Sequence of chain 1.E:
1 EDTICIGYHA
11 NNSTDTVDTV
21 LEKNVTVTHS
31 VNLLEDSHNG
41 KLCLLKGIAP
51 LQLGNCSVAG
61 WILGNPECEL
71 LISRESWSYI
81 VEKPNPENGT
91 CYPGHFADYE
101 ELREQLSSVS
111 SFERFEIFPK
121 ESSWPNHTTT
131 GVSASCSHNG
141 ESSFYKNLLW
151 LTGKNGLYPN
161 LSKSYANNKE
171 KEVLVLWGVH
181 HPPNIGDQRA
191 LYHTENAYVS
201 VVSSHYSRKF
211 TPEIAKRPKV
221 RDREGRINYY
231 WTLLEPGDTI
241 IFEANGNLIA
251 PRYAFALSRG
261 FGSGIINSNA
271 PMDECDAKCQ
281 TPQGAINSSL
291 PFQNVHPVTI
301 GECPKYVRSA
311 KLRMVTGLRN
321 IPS

A protein and the small-molecule ligand that binds it are described below.
Small molecule (SMILES): CC(=O)N[C@@H]1[C@@H](O)[C@H](O)[C@@H](CO)O[C@H]1O

Binding-site contacts:
Ligand atom O5 contacts residue ASN12 of chain 1.E at 2.4 Å (h-bond).
Ligand atom C7 contacts residue ASN12 of chain 1.E at 3.2 Å.
Ligand atom C8 contacts residue ASN12 of chain 1.E at 4.3 Å.
Ligand atom C5 contacts residue ASN12 of chain 1.E at 3.7 Å.
Ligand atom O7 contacts residue ASN12 of chain 1.E at 3.2 Å (h-bond).
Ligand atom N2 contacts residue ASN12 of chain 1.E at 2.8 Å (h-bond).
Ligand atom C2 contacts residue ASN12 of chain 1.E at 2.5 Å.
Ligand atom C4 contacts residue ASN12 of chain 1.E at 4.3 Å.
Ligand atom C3 contacts residue ASN12 of chain 1.E at 3.8 Å.
Ligand atom C1 contacts residue ASN12 of chain 1.E at 1.4 Å.